Binding-site contacts:
Ligand atom O5 contacts residue ASN28 of chain 1.A at 2.4 Å (h-bond).
Ligand atom C1 contacts residue ASN65 of chain 1.A at 4.4 Å.
Ligand atom C1 contacts residue GLY66 of chain 1.A at 3.9 Å.
Ligand atom C7 contacts residue GLY66 of chain 1.A at 4.1 Å.
Ligand atom C5 contacts residue GLY66 of chain 1.A at 3.4 Å.
Ligand atom C1 contacts residue ASN28 of chain 1.A at 1.4 Å.
Ligand atom C6 contacts residue PHE27 of chain 1.A at 3.9 Å (hydrophobic).
Ligand atom C5 contacts residue ASN65 of chain 1.A at 3.4 Å.
Ligand atom O5 contacts residue ASN65 of chain 1.A at 3.7 Å.
Ligand atom O5 contacts residue GLY66 of chain 1.A at 3.7 Å.
Ligand atom C8 contacts residue GLY66 of chain 1.A at 3.9 Å.
Ligand atom C4 contacts residue GLY66 of chain 1.A at 4.5 Å.
Ligand atom C5 contacts residue ASN28 of chain 1.A at 3.7 Å.
Ligand atom C6 contacts residue ASN65 of chain 1.A at 3.5 Å.
Ligand atom C7 contacts residue ASN28 of chain 1.A at 3.2 Å.
Ligand atom C8 contacts residue ASN28 of chain 1.A at 4.3 Å.
Ligand atom C3 contacts residue ASN28 of chain 1.A at 3.8 Å.
Ligand atom O4 contacts residue PHE27 of chain 1.A at 4.5 Å.
Ligand atom C4 contacts residue ASN28 of chain 1.A at 4.3 Å.
Ligand atom O4 contacts residue GLY66 of chain 1.A at 4.3 Å.
Ligand atom C3 contacts residue PHE27 of chain 1.A at 4.2 Å (hydrophobic).
Ligand atom N2 contacts residue ASN28 of chain 1.A at 2.8 Å (h-bond).
Ligand atom C7 contacts residue ASN65 of chain 1.A at 4.2 Å.
Ligand atom C8 contacts residue ASN65 of chain 1.A at 3.5 Å.
Ligand atom C6 contacts residue GLY66 of chain 1.A at 4.0 Å.
Ligand atom O7 contacts residue GLY66 of chain 1.A at 3.5 Å (h-bond).
Ligand atom C2 contacts residue ASN28 of chain 1.A at 2.4 Å.
Ligand atom C5 contacts residue PHE27 of chain 1.A at 3.7 Å (hydrophobic).
Ligand atom C4 contacts residue PHE27 of chain 1.A at 3.5 Å (hydrophobic).
Ligand atom O7 contacts residue ASN28 of chain 1.A at 3.3 Å (h-bond).

Sequence of chain 1.A:
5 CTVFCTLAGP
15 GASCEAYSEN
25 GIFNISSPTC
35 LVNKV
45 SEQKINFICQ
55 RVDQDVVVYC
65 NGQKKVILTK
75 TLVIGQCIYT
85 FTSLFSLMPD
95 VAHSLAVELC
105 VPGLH

A protein and the small-molecule ligand that binds it are described below.
Small molecule (SMILES): CC(=O)N[C@H]1[C@H](O[C@H]2[C@H](O)[C@@H](NC(C)=O)CO[C@@H]2CO[C@@H]2O[C@@H](C)[C@@H](O)[C@@H](O)[C@@H]2O)O[C@H](CO)[C@@H](O[C@@H]2O[C@H](CO)[C@@H](O)[C@H](O)[C@@H]2O)[C@@H]1O